This small molecule binds to this protein.
Small molecule (SMILES): CCCCCC(=O)N[C@H]1CCOC1=O

Sequence of chain 2.A:
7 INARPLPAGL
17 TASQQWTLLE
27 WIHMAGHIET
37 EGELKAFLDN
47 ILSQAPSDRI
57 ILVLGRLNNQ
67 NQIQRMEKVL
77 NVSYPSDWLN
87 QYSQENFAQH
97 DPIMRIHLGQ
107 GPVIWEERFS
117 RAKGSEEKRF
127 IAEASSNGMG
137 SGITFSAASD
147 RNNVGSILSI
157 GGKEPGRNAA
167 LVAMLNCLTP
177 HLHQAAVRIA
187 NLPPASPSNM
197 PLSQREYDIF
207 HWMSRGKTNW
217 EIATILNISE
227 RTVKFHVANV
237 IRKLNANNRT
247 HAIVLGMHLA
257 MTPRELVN

Sequence of chain 1.A:
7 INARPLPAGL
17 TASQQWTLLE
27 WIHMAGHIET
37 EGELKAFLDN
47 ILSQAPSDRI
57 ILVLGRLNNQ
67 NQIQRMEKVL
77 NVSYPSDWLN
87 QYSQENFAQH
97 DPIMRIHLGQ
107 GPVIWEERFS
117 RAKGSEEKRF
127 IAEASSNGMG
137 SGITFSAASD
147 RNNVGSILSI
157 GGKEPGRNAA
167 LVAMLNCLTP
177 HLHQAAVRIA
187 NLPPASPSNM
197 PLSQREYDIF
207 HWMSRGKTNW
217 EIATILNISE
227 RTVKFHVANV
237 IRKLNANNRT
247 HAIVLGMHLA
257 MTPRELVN

Binding-site contacts:
Ligand atom C2 contacts residue TRP111 of chain 2.A at 3.6 Å (hydrophobic).
Ligand atom C2 contacts residue MET135 of chain 2.A at 3.3 Å (hydrophobic).
Ligand atom C4 contacts residue TRP111 of chain 2.A at 3.8 Å (hydrophobic).
Ligand atom C3 contacts residue PHE115 of chain 2.A at 3.7 Å (hydrophobic).
Ligand atom C2 contacts residue ALA130 of chain 2.A at 3.9 Å (hydrophobic).
Ligand atom C10 contacts residue MET257 of chain 1.A at 4.0 Å (hydrophobic).
Ligand atom O2 contacts residue PHE126 of chain 2.A at 3.5 Å.
Ligand atom C4 contacts residue TYR80 of chain 2.A at 4.0 Å (hydrophobic).
Ligand atom C10 contacts residue TYR88 of chain 2.A at 4.0 Å (hydrophobic).
Ligand atom C1 contacts residue ASP97 of chain 2.A at 4.0 Å.
Ligand atom O3 contacts residue TRP111 of chain 2.A at 3.8 Å.
Ligand atom N contacts residue ILE99 of chain 2.A at 3.9 Å.
Ligand atom C6 contacts residue ASP97 of chain 2.A at 3.5 Å.
Ligand atom C4 contacts residue ASP97 of chain 2.A at 3.6 Å.
Ligand atom O3 contacts residue TYR80 of chain 2.A at 2.8 Å (h-bond).
Ligand atom C1 contacts residue TRP84 of chain 2.A at 3.7 Å (hydrophobic).
Ligand atom C9 contacts residue VAL59 of chain 2.A at 3.9 Å (hydrophobic).
Ligand atom N contacts residue ASP97 of chain 2.A at 2.7 Å (salt-bridge).
Ligand atom O2 contacts residue ALA130 of chain 2.A at 4.0 Å.
Ligand atom O2 contacts residue TRP84 of chain 2.A at 3.5 Å.
Ligand atom C10 contacts residue LEU85 of chain 2.A at 3.8 Å (hydrophobic).
Ligand atom O1 contacts residue TRP84 of chain 2.A at 3.0 Å (h-bond).
Ligand atom C8 contacts residue TYR88 of chain 2.A at 3.8 Å (hydrophobic).
Ligand atom C1 contacts residue PHE126 of chain 2.A at 4.0 Å (hydrophobic).
Ligand atom C3 contacts residue ILE99 of chain 2.A at 3.6 Å (hydrophobic).
Ligand atom O2 contacts residue MET135 of chain 2.A at 3.8 Å.
Ligand atom O3 contacts residue SER155 of chain 2.A at 2.8 Å (h-bond).
Ligand atom C2 contacts residue PHE126 of chain 2.A at 3.6 Å (hydrophobic).
Ligand atom C5 contacts residue TYR80 of chain 2.A at 3.9 Å (hydrophobic).
Ligand atom O1 contacts residue TYR80 of chain 2.A at 3.4 Å.
Ligand atom O1 contacts residue TYR88 of chain 2.A at 3.8 Å.
Ligand atom C2 contacts residue PHE115 of chain 2.A at 3.7 Å (hydrophobic).
Ligand atom C6 contacts residue SER155 of chain 2.A at 4.0 Å.
Ligand atom C5 contacts residue ASP97 of chain 2.A at 3.5 Å.
Ligand atom C3 contacts residue TRP111 of chain 2.A at 3.9 Å (hydrophobic).
Ligand atom C3 contacts residue PHE126 of chain 2.A at 3.8 Å (hydrophobic).
Ligand atom C7 contacts residue ILE153 of chain 2.A at 3.4 Å (hydrophobic).
Ligand atom C5 contacts residue SER155 of chain 2.A at 3.7 Å.
Ligand atom C3 contacts residue ASP97 of chain 2.A at 3.7 Å.
Ligand atom C6 contacts residue ILE153 of chain 2.A at 3.5 Å (hydrophobic).